Sequence of chain 1.A:
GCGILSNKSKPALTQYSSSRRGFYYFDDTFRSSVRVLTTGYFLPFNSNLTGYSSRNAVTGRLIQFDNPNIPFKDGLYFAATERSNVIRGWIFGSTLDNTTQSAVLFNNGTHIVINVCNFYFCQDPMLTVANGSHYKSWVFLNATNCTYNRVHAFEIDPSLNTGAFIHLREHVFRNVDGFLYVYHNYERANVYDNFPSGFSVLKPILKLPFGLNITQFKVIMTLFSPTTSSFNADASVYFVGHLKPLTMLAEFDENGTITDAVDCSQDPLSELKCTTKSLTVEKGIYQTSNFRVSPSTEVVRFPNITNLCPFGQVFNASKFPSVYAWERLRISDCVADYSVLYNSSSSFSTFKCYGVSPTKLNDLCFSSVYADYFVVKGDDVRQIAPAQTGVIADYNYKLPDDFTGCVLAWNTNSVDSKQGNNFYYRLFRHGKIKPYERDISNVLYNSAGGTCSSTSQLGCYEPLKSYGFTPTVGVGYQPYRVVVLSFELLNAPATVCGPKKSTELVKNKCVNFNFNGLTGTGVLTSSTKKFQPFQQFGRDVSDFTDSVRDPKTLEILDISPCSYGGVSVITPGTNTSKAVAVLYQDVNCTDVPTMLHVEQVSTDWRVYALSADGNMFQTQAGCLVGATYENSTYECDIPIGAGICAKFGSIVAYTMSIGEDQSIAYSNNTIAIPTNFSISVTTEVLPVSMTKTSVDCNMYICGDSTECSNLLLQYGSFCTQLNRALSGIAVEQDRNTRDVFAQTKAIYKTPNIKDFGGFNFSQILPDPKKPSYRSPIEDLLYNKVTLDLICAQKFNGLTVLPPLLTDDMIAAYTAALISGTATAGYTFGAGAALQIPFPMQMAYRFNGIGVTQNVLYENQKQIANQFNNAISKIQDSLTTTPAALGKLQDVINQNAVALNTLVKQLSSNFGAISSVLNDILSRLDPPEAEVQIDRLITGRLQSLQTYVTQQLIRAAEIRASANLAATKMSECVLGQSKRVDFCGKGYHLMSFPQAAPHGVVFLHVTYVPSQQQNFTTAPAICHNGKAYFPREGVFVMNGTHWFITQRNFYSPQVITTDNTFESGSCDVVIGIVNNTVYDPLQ

Binding-site contacts:
Ligand atom C8 contacts residue TYR358 of chain 1.C at 3.8 Å (hydrophobic).
Ligand atom C1 contacts residue ASN179 of chain 1.A at 1.5 Å.
Ligand atom O7 contacts residue TYR358 of chain 1.C at 4.2 Å.
Ligand atom C4 contacts residue ASN179 of chain 1.A at 4.3 Å.
Ligand atom O7 contacts residue ASN179 of chain 1.A at 4.0 Å.
Ligand atom C5 contacts residue ASN179 of chain 1.A at 3.8 Å.
Ligand atom C7 contacts residue ASN179 of chain 1.A at 3.7 Å.
Ligand atom O4 contacts residue TYR458 of chain 1.C at 4.1 Å.
Ligand atom C8 contacts residue ILE474 of chain 1.C at 3.3 Å (hydrophobic).
Ligand atom O6 contacts residue ASN476 of chain 1.C at 4.4 Å.
Ligand atom C2 contacts residue ASN179 of chain 1.A at 2.5 Å.
Ligand atom O6 contacts residue TYR458 of chain 1.C at 4.0 Å.
Ligand atom C7 contacts residue TYR358 of chain 1.C at 4.4 Å (hydrophobic).
Ligand atom O5 contacts residue ASN179 of chain 1.A at 2.4 Å (h-bond).
Ligand atom C6 contacts residue TYR458 of chain 1.C at 4.2 Å (hydrophobic).
Ligand atom N2 contacts residue ASN179 of chain 1.A at 2.9 Å (h-bond).
Ligand atom C3 contacts residue ASN179 of chain 1.A at 3.8 Å.

Sequence of chain 1.C:
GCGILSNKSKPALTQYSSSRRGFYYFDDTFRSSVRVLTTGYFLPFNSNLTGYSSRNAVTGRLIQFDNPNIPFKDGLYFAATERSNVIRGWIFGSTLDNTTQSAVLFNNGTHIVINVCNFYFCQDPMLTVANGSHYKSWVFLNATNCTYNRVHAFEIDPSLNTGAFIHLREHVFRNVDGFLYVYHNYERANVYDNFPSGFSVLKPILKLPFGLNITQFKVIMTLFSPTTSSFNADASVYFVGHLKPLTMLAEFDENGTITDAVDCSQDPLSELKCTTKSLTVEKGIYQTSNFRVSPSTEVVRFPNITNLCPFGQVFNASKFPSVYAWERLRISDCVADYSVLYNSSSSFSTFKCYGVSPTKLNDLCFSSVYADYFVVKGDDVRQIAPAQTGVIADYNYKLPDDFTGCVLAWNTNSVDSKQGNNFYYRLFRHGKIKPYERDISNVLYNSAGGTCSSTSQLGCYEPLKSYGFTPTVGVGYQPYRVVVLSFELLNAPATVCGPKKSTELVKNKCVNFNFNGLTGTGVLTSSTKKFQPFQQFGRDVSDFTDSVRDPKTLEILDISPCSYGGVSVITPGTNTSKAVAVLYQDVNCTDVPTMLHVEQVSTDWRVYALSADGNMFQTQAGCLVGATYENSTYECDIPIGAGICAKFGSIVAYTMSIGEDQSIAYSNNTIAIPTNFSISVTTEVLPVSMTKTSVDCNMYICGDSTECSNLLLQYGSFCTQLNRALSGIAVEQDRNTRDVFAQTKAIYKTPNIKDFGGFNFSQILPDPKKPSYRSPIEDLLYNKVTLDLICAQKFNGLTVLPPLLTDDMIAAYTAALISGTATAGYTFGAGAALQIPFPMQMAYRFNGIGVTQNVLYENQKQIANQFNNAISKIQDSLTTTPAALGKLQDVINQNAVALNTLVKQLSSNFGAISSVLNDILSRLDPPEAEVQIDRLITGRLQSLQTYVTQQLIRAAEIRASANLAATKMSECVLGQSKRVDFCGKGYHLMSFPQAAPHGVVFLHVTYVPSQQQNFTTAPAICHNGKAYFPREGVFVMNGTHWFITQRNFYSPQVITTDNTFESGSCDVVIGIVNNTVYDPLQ

A protein and the small-molecule ligand that binds it are described below.
Small molecule (SMILES): CC(=O)N[C@H]1[C@H](O[C@H]2[C@H](O)[C@@H](NC(C)=O)CO[C@@H]2CO)O[C@H](CO)[C@@H](O[C@@H]2O[C@H](CO)[C@@H](O)[C@H](O[C@H]3O[C@H](CO)[C@@H](O)[C@H](O)[C@@H]3O)[C@@H]2O)[C@@H]1O